Sequence of chain 1.A:
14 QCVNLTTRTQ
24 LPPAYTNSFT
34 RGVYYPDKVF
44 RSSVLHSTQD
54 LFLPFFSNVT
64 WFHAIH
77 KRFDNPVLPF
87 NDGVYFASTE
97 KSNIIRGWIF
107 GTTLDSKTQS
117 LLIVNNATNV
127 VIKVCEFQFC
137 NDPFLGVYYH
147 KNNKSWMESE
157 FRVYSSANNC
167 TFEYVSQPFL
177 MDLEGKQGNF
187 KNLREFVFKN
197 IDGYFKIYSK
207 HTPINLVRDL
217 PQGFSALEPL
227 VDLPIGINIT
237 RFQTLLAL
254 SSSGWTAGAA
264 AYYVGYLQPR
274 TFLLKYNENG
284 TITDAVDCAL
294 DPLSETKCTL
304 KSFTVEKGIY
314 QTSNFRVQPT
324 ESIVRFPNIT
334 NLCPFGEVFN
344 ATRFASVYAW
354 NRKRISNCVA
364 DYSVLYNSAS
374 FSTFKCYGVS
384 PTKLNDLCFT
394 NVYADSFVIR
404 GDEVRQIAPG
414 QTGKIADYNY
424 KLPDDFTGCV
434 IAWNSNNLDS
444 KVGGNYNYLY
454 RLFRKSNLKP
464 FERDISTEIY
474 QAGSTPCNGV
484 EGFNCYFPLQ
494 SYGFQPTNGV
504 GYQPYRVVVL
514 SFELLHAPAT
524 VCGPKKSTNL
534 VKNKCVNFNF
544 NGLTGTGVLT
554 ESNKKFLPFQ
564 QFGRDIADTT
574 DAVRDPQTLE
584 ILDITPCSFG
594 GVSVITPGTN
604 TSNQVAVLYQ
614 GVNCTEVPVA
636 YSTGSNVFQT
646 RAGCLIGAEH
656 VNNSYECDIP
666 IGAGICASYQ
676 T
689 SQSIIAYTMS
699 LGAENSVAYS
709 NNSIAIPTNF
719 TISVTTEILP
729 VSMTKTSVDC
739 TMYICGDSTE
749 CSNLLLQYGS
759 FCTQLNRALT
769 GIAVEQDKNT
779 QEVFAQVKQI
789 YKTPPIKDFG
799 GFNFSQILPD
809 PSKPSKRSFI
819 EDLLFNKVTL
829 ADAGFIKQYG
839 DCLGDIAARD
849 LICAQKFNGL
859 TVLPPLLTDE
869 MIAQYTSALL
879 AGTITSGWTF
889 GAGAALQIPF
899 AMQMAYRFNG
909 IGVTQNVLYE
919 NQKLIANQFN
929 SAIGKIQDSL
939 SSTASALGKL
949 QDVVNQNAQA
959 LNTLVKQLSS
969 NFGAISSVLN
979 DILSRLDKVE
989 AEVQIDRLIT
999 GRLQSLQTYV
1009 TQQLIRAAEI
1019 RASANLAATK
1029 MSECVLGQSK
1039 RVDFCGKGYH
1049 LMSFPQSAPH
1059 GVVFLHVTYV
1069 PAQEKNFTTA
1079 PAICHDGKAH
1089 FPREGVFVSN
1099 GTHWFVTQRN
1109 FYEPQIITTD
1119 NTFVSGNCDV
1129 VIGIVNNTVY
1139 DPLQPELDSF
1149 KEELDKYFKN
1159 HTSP

The small molecule below binds the protein below.
Small molecule (SMILES): CC(=O)N[C@H]1[C@H](O[C@H]2[C@H](O)[C@@H](NC(C)=O)CO[C@@H]2CO)O[C@H](CO)[C@@H](O)[C@@H]1O

Binding-site contacts:
Ligand atom O5 contacts residue ASN331 of chain 1.A at 2.6 Å (h-bond).
Ligand atom C7 contacts residue ASN331 of chain 1.A at 4.3 Å.
Ligand atom C3 contacts residue ASN331 of chain 1.A at 3.8 Å.
Ligand atom C8 contacts residue PRO579 of chain 1.A at 4.2 Å (hydrophobic).
Ligand atom C1 contacts residue ASN331 of chain 1.A at 1.6 Å.
Ligand atom C7 contacts residue GLN580 of chain 1.A at 4.1 Å.
Ligand atom C2 contacts residue ASN331 of chain 1.A at 2.8 Å.
Ligand atom C4 contacts residue ASN331 of chain 1.A at 4.3 Å.
Ligand atom O6 contacts residue THR581 of chain 1.A at 4.4 Å.
Ligand atom N2 contacts residue GLN580 of chain 1.A at 4.3 Å.
Ligand atom N2 contacts residue ASN331 of chain 1.A at 3.0 Å (h-bond).
Ligand atom C5 contacts residue ASN331 of chain 1.A at 3.6 Å.
Ligand atom C8 contacts residue GLN580 of chain 1.A at 4.0 Å.